Sequence of chain 3.A:
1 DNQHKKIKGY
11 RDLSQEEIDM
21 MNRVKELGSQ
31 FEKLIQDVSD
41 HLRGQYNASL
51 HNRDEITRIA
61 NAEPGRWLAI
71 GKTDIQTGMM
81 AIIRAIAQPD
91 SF

The small molecule below binds the protein below.
Small molecule (SMILES): Nc1nc2c(ncn2[C@@H]2O[C@H](CO)[C@@H](OP(=O)(O)O)[C@H]2O)c(=O)[nH]1

Binding-site contacts:
Ligand atom P contacts residue 3AM1 of chain 3.N at 1.6 Å.
Ligand atom O3P contacts residue 3GP1 of chain 5.M at 2.6 Å (h-bond).
Ligand atom C8 contacts residue 3AM1 of chain 5.N at 0.1 Å.
Ligand atom N2 contacts residue ARG11 of chain 3.A at 3.0 Å (salt-bridge).
Ligand atom O2P contacts residue 3AM1 of chain 5.N at 0.3 Å (h-bond).
Ligand atom N2 contacts residue 3AM1 of chain 5.N at 1.5 Å.
Ligand atom O2' contacts residue 3AM1 of chain 5.N at 0.2 Å (h-bond).
Ligand atom O5' contacts residue 3AM1 of chain 5.N at 0.1 Å (h-bond).
Ligand atom N1 contacts residue 3AM1 of chain 5.N at 0.3 Å (h-bond).
Ligand atom C4 contacts residue 3AM1 of chain 5.N at 0.2 Å.
Ligand atom C4' contacts residue 3AM1 of chain 5.N at 0.2 Å.
Ligand atom O2P contacts residue LYS25 of chain 5.A at 2.9 Å (salt-bridge).
Ligand atom C3' contacts residue 3AM1 of chain 5.N at 0.2 Å.
Ligand atom C3' contacts residue 3GP1 of chain 5.M at 3.0 Å.
Ligand atom O3P contacts residue 3AM1 of chain 5.N at 0.3 Å (h-bond).
Ligand atom O2P contacts residue TYR10 of chain 3.A at 2.7 Å (h-bond).
Ligand atom C5 contacts residue 3AM1 of chain 5.N at 0.1 Å.
Ligand atom C1' contacts residue 3AM1 of chain 5.N at 0.2 Å.
Ligand atom O3' contacts residue 3GP1 of chain 5.M at 2.4 Å (h-bond).
Ligand atom N3 contacts residue 3AM1 of chain 5.N at 0.3 Å (h-bond).
Ligand atom C6 contacts residue 3AM1 of chain 5.N at 0.1 Å.
Ligand atom C5' contacts residue 3AM1 of chain 3.N at 2.6 Å.
Ligand atom O2P contacts residue 3AM1 of chain 3.N at 2.5 Å (h-bond).
Ligand atom O3P contacts residue 3AM1 of chain 3.N at 2.5 Å (h-bond).
Ligand atom O2P contacts residue 3GP1 of chain 5.M at 2.5 Å (h-bond).
Ligand atom O3' contacts residue 3AM1 of chain 5.N at 0.2 Å (h-bond).
Ligand atom O5' contacts residue 3GP1 of chain 5.M at 1.6 Å.
Ligand atom O6 contacts residue 3AM1 of chain 5.N at 0.3 Å (h-bond).
Ligand atom C2 contacts residue 3AM1 of chain 5.N at 0.3 Å.
Ligand atom N7 contacts residue 3AM1 of chain 5.N at 0.1 Å (h-bond).
Ligand atom O4' contacts residue 3AM1 of chain 5.N at 0.2 Å (h-bond).
Ligand atom O3' contacts residue 3AM1 of chain 3.N at 2.5 Å (h-bond).
Ligand atom C5' contacts residue 3GP1 of chain 5.M at 2.6 Å.
Ligand atom P contacts residue 3AM1 of chain 5.N at 0.2 Å.
Ligand atom O5' contacts residue 3AM1 of chain 3.N at 1.6 Å.
Ligand atom C3' contacts residue 3AM1 of chain 3.N at 3.1 Å.
Ligand atom P contacts residue 3GP1 of chain 5.M at 1.6 Å.
Ligand atom C2' contacts residue 3AM1 of chain 5.N at 0.2 Å.
Ligand atom C5' contacts residue 3AM1 of chain 5.N at 0.1 Å.
Ligand atom N9 contacts residue 3AM1 of chain 5.N at 0.2 Å (h-bond).

Sequence of chain 5.A:
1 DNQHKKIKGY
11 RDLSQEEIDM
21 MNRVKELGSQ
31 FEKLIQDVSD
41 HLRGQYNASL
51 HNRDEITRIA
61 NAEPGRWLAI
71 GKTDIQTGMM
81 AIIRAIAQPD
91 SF